A small-molecule ligand and the protein it binds are described below.
Small molecule (SMILES): CCCCCC(O)O

Binding-site contacts:
Ligand atom C7 contacts residue LEU38 of chain 1.X at 4.0 Å (hydrophobic).
Ligand atom C4 contacts residue TRP192 of chain 1.X at 4.5 Å (hydrophobic).
Ligand atom O4 contacts residue HIS285 of chain 1.X at 4.3 Å.
Ligand atom C5 contacts residue TRP192 of chain 1.X at 3.1 Å (hydrophobic).
Ligand atom O4 contacts residue SER114 of chain 1.X at 2.3 Å (h-bond).
Ligand atom C9 contacts residue PHE176 of chain 1.X at 3.5 Å (hydrophobic).
Ligand atom O3 contacts residue TRP115 of chain 1.X at 3.9 Å.
Ligand atom C5 contacts residue SER114 of chain 1.X at 3.5 Å.
Ligand atom C7 contacts residue TRP192 of chain 1.X at 3.4 Å (hydrophobic).
Ligand atom C6 contacts residue LEU38 of chain 1.X at 3.3 Å (hydrophobic).
Ligand atom O4 contacts residue TRP115 of chain 1.X at 4.2 Å.
Ligand atom C4 contacts residue TRP115 of chain 1.X at 4.4 Å (hydrophobic).
Ligand atom C8 contacts residue PHE176 of chain 1.X at 3.9 Å (hydrophobic).
Ligand atom O3 contacts residue GLY37 of chain 1.X at 4.2 Å.
Ligand atom O3 contacts residue LEU38 of chain 1.X at 3.1 Å (h-bond).
Ligand atom C5 contacts residue HIS285 of chain 1.X at 4.0 Å.
Ligand atom C8 contacts residue LEU38 of chain 1.X at 3.5 Å (hydrophobic).
Ligand atom C4 contacts residue SER114 of chain 1.X at 2.0 Å.
Ligand atom C8 contacts residue TRP192 of chain 1.X at 4.0 Å (hydrophobic).
Ligand atom C4 contacts residue LEU38 of chain 1.X at 4.3 Å (hydrophobic).
Ligand atom C9 contacts residue TRP192 of chain 1.X at 3.2 Å (hydrophobic).
Ligand atom O3 contacts residue HIS285 of chain 1.X at 4.3 Å.
Ligand atom O3 contacts residue SER114 of chain 1.X at 2.4 Å (h-bond).
Ligand atom C9 contacts residue PHE179 of chain 1.X at 3.9 Å (hydrophobic).
Ligand atom C6 contacts residue TRP192 of chain 1.X at 3.5 Å (hydrophobic).
Ligand atom C4 contacts residue HIS285 of chain 1.X at 3.5 Å.

Sequence of chain 1.X:
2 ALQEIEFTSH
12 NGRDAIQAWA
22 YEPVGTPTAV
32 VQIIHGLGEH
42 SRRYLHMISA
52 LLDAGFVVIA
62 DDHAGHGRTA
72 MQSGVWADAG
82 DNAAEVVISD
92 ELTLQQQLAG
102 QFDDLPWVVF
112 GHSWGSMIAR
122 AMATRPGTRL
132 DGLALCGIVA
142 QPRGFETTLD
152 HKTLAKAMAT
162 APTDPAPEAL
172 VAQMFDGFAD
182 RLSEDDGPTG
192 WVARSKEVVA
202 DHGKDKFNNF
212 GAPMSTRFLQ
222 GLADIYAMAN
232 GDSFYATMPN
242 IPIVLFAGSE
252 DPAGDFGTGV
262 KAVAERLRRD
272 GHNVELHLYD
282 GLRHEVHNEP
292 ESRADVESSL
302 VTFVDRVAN